Binding-site contacts:
Ligand atom C8 contacts residue LEU115 of chain 1.A at 3.8 Å (hydrophobic).
Ligand atom C5 contacts residue 3OL1 of chain 1.D at 0.7 Å.
Ligand atom C8 contacts residue ASN103 of chain 1.A at 4.2 Å.
Ligand atom C6 contacts residue PHE40 of chain 1.A at 4.4 Å (hydrophobic).
Ligand atom C6 contacts residue 3OL1 of chain 1.D at 1.0 Å.
Ligand atom C4 contacts residue PHE40 of chain 1.A at 4.1 Å (hydrophobic).
Ligand atom C5 contacts residue PHE36 of chain 1.A at 3.4 Å (hydrophobic).
Ligand atom O1 contacts residue VAL69 of chain 1.A at 4.4 Å.
Ligand atom C2 contacts residue TYR83 of chain 1.A at 4.3 Å (hydrophobic).
Ligand atom C6 contacts residue THR38 of chain 1.A at 3.9 Å.
Ligand atom C7 contacts residue 3OL1 of chain 1.D at 0.7 Å.
Ligand atom C6 contacts residue ILE22 of chain 1.A at 4.2 Å (hydrophobic).
Ligand atom C1 contacts residue ASN103 of chain 1.A at 3.7 Å.
Ligand atom O1 contacts residue PHE56 of chain 1.A at 2.8 Å.
Ligand atom C2 contacts residue 3OL1 of chain 1.D at 0.5 Å.
Ligand atom C6 contacts residue PHE36 of chain 1.A at 4.3 Å (hydrophobic).
Ligand atom C3 contacts residue 3OL1 of chain 1.D at 0.8 Å.
Ligand atom C1 contacts residue ASN87 of chain 1.A at 3.8 Å.
Ligand atom C3 contacts residue TYR83 of chain 1.A at 4.0 Å (hydrophobic).
Ligand atom C8 contacts residue 3OL1 of chain 1.D at 0.9 Å.
Ligand atom C1 contacts residue PHE36 of chain 1.A at 3.9 Å (hydrophobic).
Ligand atom C8 contacts residue ILE22 of chain 1.A at 4.3 Å (hydrophobic).
Ligand atom C4 contacts residue THR38 of chain 1.A at 4.4 Å.
Ligand atom O1 contacts residue TYR83 of chain 1.A at 4.2 Å.
Ligand atom O1 contacts residue 3OL1 of chain 1.D at 1.1 Å.
Ligand atom C8 contacts residue THR116 of chain 1.A at 4.4 Å.
Ligand atom C5 contacts residue THR38 of chain 1.A at 4.1 Å.
Ligand atom C7 contacts residue PHE89 of chain 1.A at 4.3 Å (hydrophobic).
Ligand atom C3 contacts residue PHE36 of chain 1.A at 4.3 Å (hydrophobic).
Ligand atom C3 contacts residue PHE56 of chain 1.A at 4.2 Å (hydrophobic).
Ligand atom C1 contacts residue 3OL1 of chain 1.D at 1.8 Å.
Ligand atom C7 contacts residue ASN103 of chain 1.A at 4.3 Å.
Ligand atom C4 contacts residue 3OL1 of chain 1.D at 0.7 Å.
Ligand atom C7 contacts residue PHE119 of chain 1.A at 4.2 Å (hydrophobic).
Ligand atom C6 contacts residue PHE119 of chain 1.A at 4.3 Å (hydrophobic).

A protein and the small-molecule ligand that binds it are described below.
Small molecule (SMILES): C=C[C@H](O)CCCCC

Sequence of chain 1.A:
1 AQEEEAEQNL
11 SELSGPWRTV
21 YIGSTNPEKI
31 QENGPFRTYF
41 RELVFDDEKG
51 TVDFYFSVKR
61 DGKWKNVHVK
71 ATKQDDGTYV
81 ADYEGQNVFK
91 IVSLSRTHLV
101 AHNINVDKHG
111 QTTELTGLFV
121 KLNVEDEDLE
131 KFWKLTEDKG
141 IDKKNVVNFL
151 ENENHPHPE